Sequence of chain 1.A:
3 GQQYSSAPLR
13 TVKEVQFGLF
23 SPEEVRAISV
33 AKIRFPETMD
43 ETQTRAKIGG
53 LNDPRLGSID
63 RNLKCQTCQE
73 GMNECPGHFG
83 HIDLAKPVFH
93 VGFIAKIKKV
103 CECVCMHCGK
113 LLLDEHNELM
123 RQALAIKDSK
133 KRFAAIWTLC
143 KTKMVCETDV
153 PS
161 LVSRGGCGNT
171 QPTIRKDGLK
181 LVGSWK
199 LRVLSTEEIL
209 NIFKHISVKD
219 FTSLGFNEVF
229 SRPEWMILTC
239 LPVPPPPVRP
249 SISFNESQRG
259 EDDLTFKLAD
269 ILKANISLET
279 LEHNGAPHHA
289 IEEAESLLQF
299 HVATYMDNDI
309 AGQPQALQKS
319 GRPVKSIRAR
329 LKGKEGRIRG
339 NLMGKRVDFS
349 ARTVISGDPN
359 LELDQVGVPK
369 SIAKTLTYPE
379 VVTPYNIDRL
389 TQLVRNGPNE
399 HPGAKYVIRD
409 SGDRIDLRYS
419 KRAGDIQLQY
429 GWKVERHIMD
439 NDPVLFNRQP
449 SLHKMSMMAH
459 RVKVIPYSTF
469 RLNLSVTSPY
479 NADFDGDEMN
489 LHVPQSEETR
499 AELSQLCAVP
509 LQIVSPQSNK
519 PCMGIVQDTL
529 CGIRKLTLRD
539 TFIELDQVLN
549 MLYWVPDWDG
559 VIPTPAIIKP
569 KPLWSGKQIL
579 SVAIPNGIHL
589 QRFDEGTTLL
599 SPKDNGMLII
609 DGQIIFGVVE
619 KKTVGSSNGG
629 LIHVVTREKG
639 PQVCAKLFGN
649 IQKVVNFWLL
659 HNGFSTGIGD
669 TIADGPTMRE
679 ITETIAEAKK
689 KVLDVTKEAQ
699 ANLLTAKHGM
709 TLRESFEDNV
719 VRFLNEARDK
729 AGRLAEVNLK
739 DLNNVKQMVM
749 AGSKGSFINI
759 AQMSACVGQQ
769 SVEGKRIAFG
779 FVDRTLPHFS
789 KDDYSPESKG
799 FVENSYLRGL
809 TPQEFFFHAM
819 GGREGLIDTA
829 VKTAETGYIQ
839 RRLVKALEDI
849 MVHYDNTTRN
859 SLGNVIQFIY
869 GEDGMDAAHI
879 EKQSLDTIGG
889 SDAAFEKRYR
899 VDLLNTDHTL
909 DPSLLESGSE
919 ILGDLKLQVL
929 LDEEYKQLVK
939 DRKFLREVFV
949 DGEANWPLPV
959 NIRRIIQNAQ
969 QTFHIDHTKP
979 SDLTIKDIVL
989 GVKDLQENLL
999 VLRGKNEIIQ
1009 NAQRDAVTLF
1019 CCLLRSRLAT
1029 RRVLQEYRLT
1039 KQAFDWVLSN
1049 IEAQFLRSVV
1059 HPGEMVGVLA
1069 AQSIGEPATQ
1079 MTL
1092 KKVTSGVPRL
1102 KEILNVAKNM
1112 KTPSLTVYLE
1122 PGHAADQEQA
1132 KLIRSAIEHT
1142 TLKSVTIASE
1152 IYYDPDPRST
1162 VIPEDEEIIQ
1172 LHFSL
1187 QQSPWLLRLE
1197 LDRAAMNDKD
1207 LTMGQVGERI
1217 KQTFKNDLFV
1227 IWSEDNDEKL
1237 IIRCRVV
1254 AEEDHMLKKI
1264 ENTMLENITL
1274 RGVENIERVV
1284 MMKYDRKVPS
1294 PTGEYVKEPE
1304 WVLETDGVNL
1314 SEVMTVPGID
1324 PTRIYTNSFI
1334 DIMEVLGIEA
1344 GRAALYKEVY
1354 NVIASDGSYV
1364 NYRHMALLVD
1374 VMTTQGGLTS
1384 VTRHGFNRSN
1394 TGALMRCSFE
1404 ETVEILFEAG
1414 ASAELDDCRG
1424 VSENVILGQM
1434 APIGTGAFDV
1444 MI

Sequence of chain 1.B:
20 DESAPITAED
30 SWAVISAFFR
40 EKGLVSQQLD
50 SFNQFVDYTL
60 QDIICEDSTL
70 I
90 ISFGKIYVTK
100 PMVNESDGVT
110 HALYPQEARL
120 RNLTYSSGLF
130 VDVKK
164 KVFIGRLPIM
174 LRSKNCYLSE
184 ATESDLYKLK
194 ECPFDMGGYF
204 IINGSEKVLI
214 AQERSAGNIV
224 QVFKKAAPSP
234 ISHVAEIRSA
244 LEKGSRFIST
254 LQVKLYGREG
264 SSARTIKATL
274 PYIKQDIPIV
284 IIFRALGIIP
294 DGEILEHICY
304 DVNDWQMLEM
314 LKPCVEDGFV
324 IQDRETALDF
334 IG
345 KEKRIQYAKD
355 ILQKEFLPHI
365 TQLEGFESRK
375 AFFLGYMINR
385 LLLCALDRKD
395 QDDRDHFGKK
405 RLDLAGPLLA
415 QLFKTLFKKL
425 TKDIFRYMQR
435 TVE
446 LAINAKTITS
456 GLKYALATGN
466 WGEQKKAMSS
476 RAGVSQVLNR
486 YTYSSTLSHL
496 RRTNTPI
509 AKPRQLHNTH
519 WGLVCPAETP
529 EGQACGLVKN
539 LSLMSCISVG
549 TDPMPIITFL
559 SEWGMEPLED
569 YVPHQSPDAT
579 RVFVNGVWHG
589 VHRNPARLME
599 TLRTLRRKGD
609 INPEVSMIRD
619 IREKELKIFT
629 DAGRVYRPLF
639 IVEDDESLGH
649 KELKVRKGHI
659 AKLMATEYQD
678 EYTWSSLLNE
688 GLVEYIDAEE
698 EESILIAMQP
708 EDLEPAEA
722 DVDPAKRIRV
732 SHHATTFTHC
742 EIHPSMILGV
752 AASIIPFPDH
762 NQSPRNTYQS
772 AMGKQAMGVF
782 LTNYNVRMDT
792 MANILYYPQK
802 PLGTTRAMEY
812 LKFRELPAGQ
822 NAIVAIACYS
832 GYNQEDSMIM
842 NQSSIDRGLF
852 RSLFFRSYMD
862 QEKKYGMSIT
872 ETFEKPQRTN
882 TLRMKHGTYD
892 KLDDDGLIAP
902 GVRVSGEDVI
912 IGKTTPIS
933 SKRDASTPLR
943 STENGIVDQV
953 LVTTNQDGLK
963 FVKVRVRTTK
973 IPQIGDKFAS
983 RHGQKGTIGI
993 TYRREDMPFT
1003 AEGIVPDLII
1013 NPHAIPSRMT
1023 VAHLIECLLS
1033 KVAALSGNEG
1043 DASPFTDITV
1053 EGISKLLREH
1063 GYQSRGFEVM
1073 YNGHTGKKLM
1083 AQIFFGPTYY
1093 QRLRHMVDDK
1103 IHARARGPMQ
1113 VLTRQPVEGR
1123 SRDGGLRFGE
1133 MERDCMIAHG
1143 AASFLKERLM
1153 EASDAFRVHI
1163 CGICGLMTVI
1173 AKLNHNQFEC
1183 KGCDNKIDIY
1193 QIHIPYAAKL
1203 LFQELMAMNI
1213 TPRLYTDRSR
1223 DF

Binding-site contacts:
Ligand atom N3 contacts residue GLN531 of chain 1.B at 3.6 Å.
Ligand atom N2 contacts residue ALA828 of chain 1.A at 3.8 Å.
Ligand atom N2 contacts residue THR831 of chain 1.A at 4.0 Å.
Ligand atom N2 contacts residue ALA832 of chain 1.A at 4.3 Å.

This small molecule binds to this protein.
Small molecule (SMILES): N->[Pt+2](<-N)(Cl)<-n1ccccc1